The small molecule below binds the protein below.
Small molecule (SMILES): CC(=O)N[C@H]1[C@H](O[C@H]2[C@H](O)[C@@H](NC(C)=O)CO[C@@H]2CO)O[C@H](CO)[C@@H](O)[C@@H]1O

Binding-site contacts:
Ligand atom C1 contacts residue ASN12 of chain 44.L at 2.1 Å.
Ligand atom N2 contacts residue ASN12 of chain 44.L at 3.8 Å.
Ligand atom C7 contacts residue ASN12 of chain 44.L at 3.9 Å.
Ligand atom O5 contacts residue ASN12 of chain 44.L at 2.6 Å (h-bond).
Ligand atom O7 contacts residue ASN12 of chain 44.L at 3.7 Å.
Ligand atom C2 contacts residue ASN12 of chain 44.L at 3.2 Å.
Ligand atom C5 contacts residue ASN12 of chain 44.L at 4.0 Å.

Sequence of chain 44.L:
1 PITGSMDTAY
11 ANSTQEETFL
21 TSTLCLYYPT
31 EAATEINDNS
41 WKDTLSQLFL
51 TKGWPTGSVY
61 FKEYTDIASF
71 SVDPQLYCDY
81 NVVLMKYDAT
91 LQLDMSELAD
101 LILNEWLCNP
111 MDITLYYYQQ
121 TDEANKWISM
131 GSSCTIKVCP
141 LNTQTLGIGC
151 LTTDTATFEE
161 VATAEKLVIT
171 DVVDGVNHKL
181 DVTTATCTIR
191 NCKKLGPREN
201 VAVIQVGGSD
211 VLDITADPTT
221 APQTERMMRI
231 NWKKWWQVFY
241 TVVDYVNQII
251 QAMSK